Sequence of chain 1.A:
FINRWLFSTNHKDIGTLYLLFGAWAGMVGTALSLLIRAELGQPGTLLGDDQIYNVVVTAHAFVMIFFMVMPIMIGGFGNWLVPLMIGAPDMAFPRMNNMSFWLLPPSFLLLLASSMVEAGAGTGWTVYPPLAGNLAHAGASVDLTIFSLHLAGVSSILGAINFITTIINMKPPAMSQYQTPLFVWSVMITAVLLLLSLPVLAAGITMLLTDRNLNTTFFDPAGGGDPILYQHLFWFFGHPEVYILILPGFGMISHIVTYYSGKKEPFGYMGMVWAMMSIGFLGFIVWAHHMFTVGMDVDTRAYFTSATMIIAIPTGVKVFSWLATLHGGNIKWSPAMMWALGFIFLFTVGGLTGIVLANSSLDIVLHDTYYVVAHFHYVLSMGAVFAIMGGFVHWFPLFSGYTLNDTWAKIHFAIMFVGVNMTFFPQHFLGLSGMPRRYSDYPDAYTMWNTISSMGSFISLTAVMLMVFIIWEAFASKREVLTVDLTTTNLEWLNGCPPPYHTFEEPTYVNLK

The small molecule below binds the protein below.
Small molecule (SMILES): C[C@H](CCC(=O)O)[C@H]1CC[C@H]2[C@@H]3[C@H](O)C[C@@H]4C[C@H](O)CC[C@]4(C)[C@H]3C[C@H](O)[C@]12C

Binding-site contacts:
Ligand atom C2 contacts residue PEK1 of chain 1.LA at 3.9 Å.
Ligand atom C4 contacts residue THR66 of chain 1.B at 4.2 Å.
Ligand atom C16 contacts residue MET271 of chain 1.A at 3.8 Å (hydrophobic).
Ligand atom C7 contacts residue TRP275 of chain 1.A at 4.0 Å (hydrophobic).
Ligand atom C22 contacts residue MET271 of chain 1.A at 3.7 Å (hydrophobic).
Ligand atom C8 contacts residue TRP275 of chain 1.A at 4.3 Å (hydrophobic).
Ligand atom C3 contacts residue THR66 of chain 1.B at 4.1 Å.
Ligand atom C15 contacts residue GLY272 of chain 1.A at 3.9 Å.
Ligand atom C19 contacts residue PEK1 of chain 1.LA at 4.2 Å.
Ligand atom O3 contacts residue THR63 of chain 1.B at 3.0 Å (h-bond).
Ligand atom C21 contacts residue PEK1 of chain 1.LA at 4.4 Å.
Ligand atom C23 contacts residue MET271 of chain 1.A at 4.3 Å (hydrophobic).
Ligand atom O12 contacts residue PEK1 of chain 1.LA at 3.3 Å.
Ligand atom C6 contacts residue GLU62 of chain 1.B at 4.1 Å.
Ligand atom C6 contacts residue THR66 of chain 1.B at 4.1 Å.
Ligand atom C18 contacts residue TRP275 of chain 1.A at 4.0 Å (hydrophobic).
Ligand atom C6 contacts residue TRP275 of chain 1.A at 3.7 Å (hydrophobic).
Ligand atom C4 contacts residue GLU62 of chain 1.B at 3.9 Å.
Ligand atom C23 contacts residue PEK1 of chain 1.LA at 4.4 Å.
Ligand atom C12 contacts residue PEK1 of chain 1.LA at 4.0 Å.
Ligand atom C3 contacts residue THR63 of chain 1.B at 4.3 Å.
Ligand atom O25 contacts residue MET271 of chain 1.A at 3.4 Å.
Ligand atom C7 contacts residue GLU62 of chain 1.B at 3.6 Å.
Ligand atom C15 contacts residue TRP275 of chain 1.A at 4.0 Å (hydrophobic).
Ligand atom O26 contacts residue MET271 of chain 1.A at 3.9 Å.
Ligand atom C3 contacts residue GLU62 of chain 1.B at 4.2 Å.
Ligand atom O7 contacts residue GLU62 of chain 1.B at 2.7 Å (salt-bridge).
Ligand atom C15 contacts residue MET271 of chain 1.A at 3.9 Å (hydrophobic).
Ligand atom C19 contacts residue TRP275 of chain 1.A at 3.9 Å (hydrophobic).
Ligand atom C1 contacts residue PEK1 of chain 1.LA at 3.9 Å.
Ligand atom C11 contacts residue PEK1 of chain 1.LA at 4.2 Å.
Ligand atom C16 contacts residue GLY272 of chain 1.A at 4.3 Å.
Ligand atom C5 contacts residue THR66 of chain 1.B at 4.0 Å.
Ligand atom O3 contacts residue GLU62 of chain 1.B at 3.9 Å.
Ligand atom C24 contacts residue MET271 of chain 1.A at 3.7 Å (hydrophobic).

Sequence of chain 1.B:
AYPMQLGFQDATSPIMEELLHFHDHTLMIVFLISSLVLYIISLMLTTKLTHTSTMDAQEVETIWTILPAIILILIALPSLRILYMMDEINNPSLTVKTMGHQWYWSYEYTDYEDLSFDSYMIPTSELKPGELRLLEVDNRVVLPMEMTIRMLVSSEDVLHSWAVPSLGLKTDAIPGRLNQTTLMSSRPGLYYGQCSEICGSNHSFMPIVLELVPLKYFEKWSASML